Sequence of chain 1.U:
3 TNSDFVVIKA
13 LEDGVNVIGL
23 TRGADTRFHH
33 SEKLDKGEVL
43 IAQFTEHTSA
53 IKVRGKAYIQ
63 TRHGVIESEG

Binding-site contacts:
Ligand atom CZ3 contacts residue GLY21 of chain 1.U at 3.6 Å.
Ligand atom CD1 contacts residue SER51 of chain 1.V at 3.5 Å.
Ligand atom CG contacts residue SER51 of chain 1.V at 3.9 Å.
Ligand atom CE3 contacts residue HIS32 of chain 1.U at 3.9 Å.
Ligand atom CZ3 contacts residue HIS32 of chain 1.U at 4.0 Å.
Ligand atom OXT contacts residue HIS49 of chain 1.U at 3.7 Å.
Ligand atom CB contacts residue SER51 of chain 1.V at 3.4 Å.
Ligand atom O contacts residue GLY25 of chain 1.V at 3.1 Å (h-bond).
Ligand atom CZ2 contacts residue ALA44 of chain 1.U at 3.9 Å (hydrophobic).
Ligand atom CB contacts residue THR23 of chain 1.V at 3.8 Å.
Ligand atom NE1 contacts residue GLN45 of chain 1.U at 2.8 Å (h-bond).
Ligand atom C contacts residue SER51 of chain 1.V at 3.6 Å.
Ligand atom N contacts residue ARG24 of chain 1.V at 3.8 Å.
Ligand atom N contacts residue THR28 of chain 1.V at 3.0 Å (h-bond).
Ligand atom O contacts residue SER51 of chain 1.V at 3.0 Å (h-bond).
Ligand atom CA contacts residue THR28 of chain 1.V at 3.3 Å.
Ligand atom CE2 contacts residue GLN45 of chain 1.U at 3.9 Å.
Ligand atom CD1 contacts residue THR47 of chain 1.U at 3.7 Å.
Ligand atom OXT contacts residue THR50 of chain 1.U at 2.8 Å (h-bond).
Ligand atom CA contacts residue SER51 of chain 1.V at 3.9 Å.
Ligand atom CH2 contacts residue GLY21 of chain 1.U at 3.6 Å.
Ligand atom O contacts residue ARG24 of chain 1.V at 3.7 Å.
Ligand atom C contacts residue THR47 of chain 1.U at 3.3 Å.
Ligand atom CZ2 contacts residue THR50 of chain 1.U at 3.9 Å.
Ligand atom O contacts residue THR47 of chain 1.U at 3.4 Å (h-bond).
Ligand atom OXT contacts residue HIS31 of chain 1.U at 3.9 Å.
Ligand atom NE1 contacts residue ALA44 of chain 1.U at 3.8 Å.
Ligand atom CE2 contacts residue ALA44 of chain 1.U at 4.0 Å (hydrophobic).
Ligand atom N contacts residue ASP27 of chain 1.V at 3.1 Å (salt-bridge).
Ligand atom N contacts residue GLY25 of chain 1.V at 2.6 Å (h-bond).
Ligand atom CA contacts residue THR23 of chain 1.V at 3.9 Å.
Ligand atom CB contacts residue THR28 of chain 1.V at 3.6 Å.
Ligand atom C contacts residue THR50 of chain 1.U at 3.9 Å.
Ligand atom OXT contacts residue GLY25 of chain 1.V at 4.0 Å.
Ligand atom CA contacts residue GLY25 of chain 1.V at 3.4 Å.
Ligand atom CZ2 contacts residue ILE53 of chain 1.U at 3.9 Å (hydrophobic).
Ligand atom C contacts residue GLY25 of chain 1.V at 3.5 Å.
Ligand atom CD1 contacts residue GLN45 of chain 1.U at 3.5 Å.
Ligand atom N contacts residue THR23 of chain 1.V at 2.9 Å (h-bond).
Ligand atom OXT contacts residue THR47 of chain 1.U at 2.4 Å (h-bond).

Sequence of chain 1.V:
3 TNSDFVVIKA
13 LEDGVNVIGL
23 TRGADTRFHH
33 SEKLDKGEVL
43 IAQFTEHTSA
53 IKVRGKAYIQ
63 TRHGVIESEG

This protein binds this small molecule.
Small molecule (SMILES): N[C@@H](Cc1c[nH]c2ccccc12)C(=O)O